The protein below binds the small molecule below.
Small molecule (SMILES): CC(C)=CCC/C(C)=C\CNCCNC1C2CC3CC(C2)CC1C3

Sequence of chain 1.A:
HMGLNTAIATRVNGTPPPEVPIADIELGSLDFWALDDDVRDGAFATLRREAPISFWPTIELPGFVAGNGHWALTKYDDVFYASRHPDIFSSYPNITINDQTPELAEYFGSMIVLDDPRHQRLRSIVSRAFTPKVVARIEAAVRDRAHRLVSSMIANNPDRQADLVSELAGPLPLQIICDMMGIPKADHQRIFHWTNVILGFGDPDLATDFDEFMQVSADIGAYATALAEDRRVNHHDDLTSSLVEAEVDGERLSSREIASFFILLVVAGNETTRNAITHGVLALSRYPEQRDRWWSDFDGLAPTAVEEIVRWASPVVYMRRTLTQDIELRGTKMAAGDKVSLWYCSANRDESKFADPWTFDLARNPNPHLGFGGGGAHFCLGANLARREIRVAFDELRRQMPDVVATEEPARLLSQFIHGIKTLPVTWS

Binding-site contacts:
Ligand atom CAD contacts residue ALA274 of chain 1.A at 3.9 Å (hydrophobic).
Ligand atom CAJ contacts residue ILE118 of chain 1.A at 4.2 Å (hydrophobic).
Ligand atom CAJ contacts residue LEU270 of chain 1.A at 4.1 Å (hydrophobic).
Ligand atom CAK contacts residue LEU67 of chain 1.A at 3.9 Å (hydrophobic).
Ligand atom CAW contacts residue LEU205 of chain 1.A at 3.8 Å (hydrophobic).
Ligand atom CAU contacts residue PHE207 of chain 1.A at 3.9 Å (hydrophobic).
Ligand atom CAT contacts residue ASN104 of chain 1.A at 4.1 Å.
Ligand atom CAA contacts residue MET325 of chain 1.A at 3.7 Å (hydrophobic).
Ligand atom CAF contacts residue VAL273 of chain 1.A at 3.9 Å (hydrophobic).
Ligand atom CAV contacts residue PHE70 of chain 1.A at 3.6 Å (hydrophobic).
Ligand atom CAO contacts residue ILE204 of chain 1.A at 3.6 Å (hydrophobic).
Ligand atom CAH contacts residue PHE114 of chain 1.A at 3.8 Å (hydrophobic).
Ligand atom CAB contacts residue ILE424 of chain 1.A at 4.0 Å (hydrophobic).
Ligand atom CAL contacts residue THR102 of chain 1.A at 3.8 Å.
Ligand atom CAN contacts residue THR102 of chain 1.A at 4.1 Å.
Ligand atom CAE contacts residue LEU205 of chain 1.A at 4.1 Å (hydrophobic).
Ligand atom CAU contacts residue LEU67 of chain 1.A at 3.6 Å (hydrophobic).
Ligand atom CAL contacts residue ASN104 of chain 1.A at 3.2 Å.
Ligand atom CAT contacts residue THR102 of chain 1.A at 4.1 Å.
Ligand atom CAA contacts residue HEM1 of chain 1.B at 3.4 Å.
Ligand atom CAX contacts residue ILE204 of chain 1.A at 3.6 Å (hydrophobic).
Ligand atom CAC contacts residue VAL273 of chain 1.A at 4.0 Å (hydrophobic).
Ligand atom CAR contacts residue MET325 of chain 1.A at 3.9 Å (hydrophobic).
Ligand atom CAB contacts residue VAL322 of chain 1.A at 4.1 Å (hydrophobic).
Ligand atom CAM contacts residue LEU67 of chain 1.A at 3.9 Å (hydrophobic).
Ligand atom CAD contacts residue LEU270 of chain 1.A at 4.1 Å (hydrophobic).
Ligand atom CAW contacts residue ILE204 of chain 1.A at 3.4 Å (hydrophobic).
Ligand atom CAN contacts residue PHE423 of chain 1.A at 3.9 Å (hydrophobic).
Ligand atom CAI contacts residue PHE219 of chain 1.A at 4.0 Å (hydrophobic).
Ligand atom CAO contacts residue PHE207 of chain 1.A at 4.0 Å (hydrophobic).
Ligand atom CAG contacts residue PHE114 of chain 1.A at 3.7 Å (hydrophobic).
Ligand atom CAN contacts residue LEU205 of chain 1.A at 4.1 Å (hydrophobic).
Ligand atom CAB contacts residue THR278 of chain 1.A at 4.1 Å.
Ligand atom CAX contacts residue PHE219 of chain 1.A at 4.2 Å (hydrophobic).
Ligand atom CAD contacts residue ILE118 of chain 1.A at 4.1 Å (hydrophobic).
Ligand atom CAB contacts residue PHE423 of chain 1.A at 3.9 Å (hydrophobic).
Ligand atom CAB contacts residue LEU205 of chain 1.A at 4.0 Å (hydrophobic).
Ligand atom NAQ contacts residue ILE204 of chain 1.A at 4.0 Å.
Ligand atom CAR contacts residue ALA274 of chain 1.A at 4.1 Å (hydrophobic).
Ligand atom CAM contacts residue PHE70 of chain 1.A at 3.6 Å (hydrophobic).